Sequence of chain 1.F:
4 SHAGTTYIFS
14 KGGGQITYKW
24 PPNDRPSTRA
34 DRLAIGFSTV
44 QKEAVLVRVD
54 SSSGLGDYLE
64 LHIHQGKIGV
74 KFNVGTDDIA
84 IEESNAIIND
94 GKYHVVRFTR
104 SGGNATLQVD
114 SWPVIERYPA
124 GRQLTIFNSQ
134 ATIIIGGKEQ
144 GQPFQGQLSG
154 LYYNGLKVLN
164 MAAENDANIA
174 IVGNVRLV

This small molecule binds to this protein.
Small molecule (SMILES): CC(=O)N[C@H]1[C@H](O[C@H]2[C@H](O)[C@@H](NC(C)=O)CO[C@@H]2CO[C@@H]2O[C@@H](C)[C@@H](O)[C@@H](O)[C@@H]2O)O[C@H](CO)[C@@H](O)[C@@H]1O

Binding-site contacts:
Ligand atom C8 contacts residue GLY105 of chain 1.F at 3.6 Å.
Ligand atom C4 contacts residue TYR121 of chain 1.F at 4.2 Å (hydrophobic).
Ligand atom C1 contacts residue TYR121 of chain 1.F at 4.2 Å (hydrophobic).
Ligand atom N2 contacts residue ASN107 of chain 1.F at 3.0 Å (h-bond).
Ligand atom C6 contacts residue TYR121 of chain 1.F at 3.9 Å (hydrophobic).
Ligand atom C1 contacts residue ASN107 of chain 1.F at 1.4 Å.
Ligand atom O7 contacts residue SER104 of chain 1.F at 3.1 Å.
Ligand atom O5 contacts residue TYR121 of chain 1.F at 3.3 Å.
Ligand atom N2 contacts residue SER104 of chain 1.F at 3.7 Å.
Ligand atom C5 contacts residue TYR121 of chain 1.F at 4.0 Å (hydrophobic).
Ligand atom C7 contacts residue GLY105 of chain 1.F at 4.5 Å.
Ligand atom O5 contacts residue ASN107 of chain 1.F at 2.3 Å (h-bond).
Ligand atom C3 contacts residue ASN107 of chain 1.F at 3.8 Å.
Ligand atom O7 contacts residue ASN107 of chain 1.F at 3.6 Å (h-bond).
Ligand atom C7 contacts residue ASN107 of chain 1.F at 3.5 Å.
Ligand atom C3 contacts residue TYR121 of chain 1.F at 4.0 Å (hydrophobic).
Ligand atom C1 contacts residue SER104 of chain 1.F at 4.2 Å.
Ligand atom C8 contacts residue SER104 of chain 1.F at 3.4 Å.
Ligand atom C7 contacts residue SER104 of chain 1.F at 3.4 Å.
Ligand atom C5 contacts residue TYR121 of chain 1.F at 4.2 Å (hydrophobic).
Ligand atom C1 contacts residue TYR121 of chain 1.F at 4.5 Å (hydrophobic).
Ligand atom C2 contacts residue ASN107 of chain 1.F at 2.5 Å.
Ligand atom O6 contacts residue TYR121 of chain 1.F at 3.4 Å.
Ligand atom C4 contacts residue ASN107 of chain 1.F at 4.2 Å.
Ligand atom C5 contacts residue ASN107 of chain 1.F at 3.6 Å.